Binding-site contacts:
Ligand atom N7 contacts residue C7 of chain 1.D at 3.2 Å.
Ligand atom N3 contacts residue PRO588 of chain 1.A at 3.3 Å.
Ligand atom O2B contacts residue ASP631 of chain 1.A at 3.3 Å (salt-bridge).
Ligand atom O2' contacts residue PRO588 of chain 1.A at 3.4 Å.
Ligand atom O2A contacts residue C7 of chain 1.D at 2.9 Å (h-bond).
Ligand atom O2A contacts residue ASP633 of chain 1.A at 2.7 Å (salt-bridge).
Ligand atom C4 contacts residue VAL739 of chain 1.A at 3.5 Å (hydrophobic).
Ligand atom O3G contacts residue LYS367 of chain 1.A at 3.3 Å (salt-bridge).
Ligand atom C2 contacts residue PRO588 of chain 1.A at 3.6 Å (hydrophobic).
Ligand atom O1A contacts residue C7 of chain 1.D at 2.9 Å (h-bond).
Ligand atom O2A contacts residue CA1 of chain 1.I at 2.6 Å.
Ligand atom PA contacts residue CA1 of chain 1.G at 3.4 Å.
Ligand atom O3G contacts residue LYS391 of chain 1.A at 3.3 Å (salt-bridge).
Ligand atom C5 contacts residue C7 of chain 1.D at 3.3 Å.
Ligand atom O1G contacts residue LYS743 of chain 1.A at 3.2 Å (salt-bridge).
Ligand atom PB contacts residue CA1 of chain 1.I at 3.4 Å.
Ligand atom O4' contacts residue C7 of chain 1.D at 3.3 Å.
Ligand atom O2G contacts residue ARG295 of chain 1.A at 2.8 Å (salt-bridge).
Ligand atom O3' contacts residue ASP740 of chain 1.A at 2.9 Å (salt-bridge).
Ligand atom N3 contacts residue VAL739 of chain 1.A at 3.6 Å.
Ligand atom O2G contacts residue LYS391 of chain 1.A at 3.0 Å (salt-bridge).
Ligand atom PG contacts residue LYS391 of chain 1.A at 3.6 Å.
Ligand atom O5' contacts residue CA1 of chain 1.G at 3.6 Å.
Ligand atom PA contacts residue C7 of chain 1.D at 3.2 Å.
Ligand atom C8 contacts residue C7 of chain 1.D at 3.5 Å.
Ligand atom N9 contacts residue C7 of chain 1.D at 3.6 Å.
Ligand atom N6 contacts residue C7 of chain 1.D at 3.3 Å (h-bond).
Ligand atom C3' contacts residue ASP740 of chain 1.A at 3.4 Å.
Ligand atom O2A contacts residue ASP631 of chain 1.A at 3.1 Å (salt-bridge).
Ligand atom O3G contacts residue ASP633 of chain 1.A at 3.5 Å (salt-bridge).
Ligand atom N3A contacts residue LYS743 of chain 1.A at 3.6 Å (salt-bridge).
Ligand atom O1G contacts residue ARG295 of chain 1.A at 2.7 Å (salt-bridge).
Ligand atom O2A contacts residue CA1 of chain 1.G at 2.3 Å.
Ligand atom O2' contacts residue ARG586 of chain 1.A at 2.8 Å (salt-bridge).
Ligand atom O2B contacts residue CA1 of chain 1.I at 2.2 Å.
Ligand atom O3G contacts residue CA1 of chain 1.I at 2.2 Å.
Ligand atom PG contacts residue CA1 of chain 1.I at 3.5 Å.
Ligand atom PG contacts residue ARG295 of chain 1.A at 3.6 Å.
Ligand atom C6 contacts residue C7 of chain 1.D at 3.6 Å.
Ligand atom O3B contacts residue LYS743 of chain 1.A at 3.6 Å.

Sequence of chain 1.A:
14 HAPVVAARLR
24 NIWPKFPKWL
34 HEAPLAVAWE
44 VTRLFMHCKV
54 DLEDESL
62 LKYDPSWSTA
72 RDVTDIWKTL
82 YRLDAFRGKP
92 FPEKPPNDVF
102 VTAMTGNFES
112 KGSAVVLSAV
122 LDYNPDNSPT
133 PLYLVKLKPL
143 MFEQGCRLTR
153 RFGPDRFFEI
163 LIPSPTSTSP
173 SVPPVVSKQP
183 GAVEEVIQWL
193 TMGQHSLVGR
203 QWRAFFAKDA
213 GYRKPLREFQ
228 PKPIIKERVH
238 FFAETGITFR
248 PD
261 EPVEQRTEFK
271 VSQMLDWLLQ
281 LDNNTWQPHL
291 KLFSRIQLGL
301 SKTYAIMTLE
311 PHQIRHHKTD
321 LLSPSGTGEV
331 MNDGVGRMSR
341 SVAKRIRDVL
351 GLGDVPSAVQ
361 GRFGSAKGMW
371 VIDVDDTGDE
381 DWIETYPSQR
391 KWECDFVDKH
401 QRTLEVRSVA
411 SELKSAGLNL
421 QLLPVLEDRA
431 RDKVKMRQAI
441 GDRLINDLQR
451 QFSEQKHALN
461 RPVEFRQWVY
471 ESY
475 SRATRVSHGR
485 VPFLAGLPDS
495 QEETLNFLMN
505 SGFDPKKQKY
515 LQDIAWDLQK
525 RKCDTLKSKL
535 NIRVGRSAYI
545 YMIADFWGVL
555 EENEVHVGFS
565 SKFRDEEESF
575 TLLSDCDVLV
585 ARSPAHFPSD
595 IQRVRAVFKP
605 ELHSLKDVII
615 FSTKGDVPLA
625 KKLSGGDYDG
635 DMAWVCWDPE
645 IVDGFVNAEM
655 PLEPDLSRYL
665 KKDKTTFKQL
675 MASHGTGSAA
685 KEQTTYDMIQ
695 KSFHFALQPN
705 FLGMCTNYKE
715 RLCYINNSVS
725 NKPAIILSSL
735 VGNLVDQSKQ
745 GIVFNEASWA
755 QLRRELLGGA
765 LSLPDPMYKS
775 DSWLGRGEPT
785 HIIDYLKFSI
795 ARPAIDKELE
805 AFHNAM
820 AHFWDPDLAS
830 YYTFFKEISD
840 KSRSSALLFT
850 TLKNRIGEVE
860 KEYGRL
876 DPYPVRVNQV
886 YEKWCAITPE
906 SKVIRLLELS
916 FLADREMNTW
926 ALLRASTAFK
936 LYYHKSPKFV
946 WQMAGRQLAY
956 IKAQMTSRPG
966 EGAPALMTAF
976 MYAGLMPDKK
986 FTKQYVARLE

This small molecule binds to this protein.
Small molecule (SMILES): Nc1ncnc2c1ncn2[C@@H]1O[C@H](COP(=O)(O)NP(=O)(O)OP(=O)(O)O)[C@@H](O)[C@H]1O